Sequence of chain 1.I:
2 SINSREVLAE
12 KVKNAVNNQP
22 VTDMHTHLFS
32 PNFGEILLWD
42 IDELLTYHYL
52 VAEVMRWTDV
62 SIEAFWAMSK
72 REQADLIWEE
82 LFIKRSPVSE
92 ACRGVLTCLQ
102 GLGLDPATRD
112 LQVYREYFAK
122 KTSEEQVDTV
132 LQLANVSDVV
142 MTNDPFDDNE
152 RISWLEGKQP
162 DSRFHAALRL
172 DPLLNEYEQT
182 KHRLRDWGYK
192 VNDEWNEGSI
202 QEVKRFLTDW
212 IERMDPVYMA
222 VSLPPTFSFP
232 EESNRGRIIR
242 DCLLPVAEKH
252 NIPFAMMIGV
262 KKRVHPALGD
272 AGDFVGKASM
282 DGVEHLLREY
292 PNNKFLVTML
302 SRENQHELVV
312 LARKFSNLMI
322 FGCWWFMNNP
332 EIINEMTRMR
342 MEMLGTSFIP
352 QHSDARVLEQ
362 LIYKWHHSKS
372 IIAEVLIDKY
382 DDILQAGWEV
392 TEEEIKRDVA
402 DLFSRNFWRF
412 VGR

Binding-site contacts:
Ligand atom C2 contacts residue ARG357 of chain 1.I at 3.8 Å.
Ligand atom O1 contacts residue TRP326 of chain 1.I at 3.8 Å.
Ligand atom O6B contacts residue ZN1 of chain 1.PA at 2.4 Å.
Ligand atom C6 contacts residue MET258 of chain 1.I at 3.5 Å (hydrophobic).
Ligand atom O3 contacts residue ARG357 of chain 1.I at 3.1 Å (salt-bridge).
Ligand atom C2 contacts residue ASP355 of chain 1.I at 3.9 Å.
Ligand atom O5 contacts residue ZN1 of chain 1.PA at 2.0 Å.
Ligand atom O2 contacts residue ARG357 of chain 1.I at 2.5 Å (salt-bridge).
Ligand atom O5 contacts residue ASP355 of chain 1.I at 3.2 Å (salt-bridge).
Ligand atom C5 contacts residue TRP325 of chain 1.I at 3.5 Å (hydrophobic).
Ligand atom C4 contacts residue HIS28 of chain 1.I at 3.7 Å.
Ligand atom C6 contacts residue HIS28 of chain 1.I at 3.9 Å.
Ligand atom C3 contacts residue ARG357 of chain 1.I at 3.8 Å.
Ligand atom C4 contacts residue ARG357 of chain 1.I at 3.6 Å.
Ligand atom O1 contacts residue TYR50 of chain 1.I at 2.6 Å (h-bond).
Ligand atom O6B contacts residue HIS26 of chain 1.I at 3.3 Å (h-bond).
Ligand atom C6 contacts residue ARG170 of chain 1.I at 3.4 Å.
Ligand atom O5 contacts residue TRP325 of chain 1.I at 2.7 Å (h-bond).
Ligand atom C1 contacts residue TYR50 of chain 1.I at 3.2 Å (hydrophobic).
Ligand atom O4 contacts residue ARG357 of chain 1.I at 3.7 Å.
Ligand atom O6B contacts residue HIS28 of chain 1.I at 3.1 Å (h-bond).
Ligand atom O5 contacts residue HIS26 of chain 1.I at 3.7 Å.
Ligand atom O3 contacts residue HIS49 of chain 1.I at 3.0 Å (h-bond).
Ligand atom C6 contacts residue TRP325 of chain 1.I at 3.9 Å (hydrophobic).
Ligand atom O6B contacts residue ARG170 of chain 1.I at 3.0 Å (salt-bridge).
Ligand atom C5 contacts residue ZN1 of chain 1.PA at 2.9 Å.
Ligand atom O2 contacts residue HIS49 of chain 1.I at 3.4 Å (h-bond).
Ligand atom C6 contacts residue ZN1 of chain 1.PA at 3.0 Å.
Ligand atom C2 contacts residue ZN1 of chain 1.PA at 3.9 Å.
Ligand atom O6A contacts residue MET258 of chain 1.I at 3.6 Å.
Ligand atom C5 contacts residue TRP326 of chain 1.I at 3.9 Å (hydrophobic).
Ligand atom O6B contacts residue MET258 of chain 1.I at 3.1 Å.
Ligand atom O6A contacts residue SER223 of chain 1.I at 3.6 Å.
Ligand atom O5 contacts residue HIS28 of chain 1.I at 3.7 Å.
Ligand atom C3 contacts residue TRP326 of chain 1.I at 3.8 Å (hydrophobic).
Ligand atom O6A contacts residue TRP325 of chain 1.I at 3.7 Å.
Ligand atom C1 contacts residue TRP326 of chain 1.I at 3.6 Å (hydrophobic).
Ligand atom O1 contacts residue ASP355 of chain 1.I at 3.4 Å (salt-bridge).
Ligand atom O6A contacts residue ARG170 of chain 1.I at 2.7 Å (salt-bridge).
Ligand atom C4 contacts residue ZN1 of chain 1.PA at 3.5 Å.

The protein below binds the small molecule below.
Small molecule (SMILES): O=C[C@H](O)[C@@H](O)[C@H](O)[C@H](O)C(=O)O